This small molecule binds to this protein.
Small molecule (SMILES): CC(=O)N[C@@H]1[C@@H](O)[C@H](O)[C@@H](CO)O[C@H]1O

Binding-site contacts:
Ligand atom C4 contacts residue GLU450 of chain 2.A at 3.4 Å.
Ligand atom O3 contacts residue VAL282 of chain 2.A at 3.8 Å.
Ligand atom C5 contacts residue TRP448 of chain 2.A at 3.8 Å (hydrophobic).
Ligand atom O4 contacts residue GLU450 of chain 2.A at 2.5 Å (salt-bridge).
Ligand atom C3 contacts residue GLU320 of chain 2.A at 3.7 Å.
Ligand atom C8 contacts residue TRP350 of chain 2.A at 3.4 Å (hydrophobic).
Ligand atom C6 contacts residue LEU412 of chain 2.A at 3.6 Å (hydrophobic).
Ligand atom O7 contacts residue ALA319 of chain 2.A at 3.7 Å.
Ligand atom O5 contacts residue TYR399 of chain 2.A at 3.5 Å.
Ligand atom O6 contacts residue LEU412 of chain 2.A at 3.8 Å.
Ligand atom O6 contacts residue ASP401 of chain 2.A at 2.7 Å (salt-bridge).
Ligand atom C8 contacts residue ALA319 of chain 2.A at 3.6 Å (hydrophobic).
Ligand atom C6 contacts residue ASP401 of chain 2.A at 3.5 Å.
Ligand atom O7 contacts residue GLU320 of chain 2.A at 3.4 Å (salt-bridge).
Ligand atom C1 contacts residue GLU320 of chain 2.A at 3.2 Å.
Ligand atom O1 contacts residue GLU320 of chain 2.A at 2.9 Å (salt-bridge).
Ligand atom C8 contacts residue TRP367 of chain 2.A at 3.7 Å (hydrophobic).
Ligand atom C3 contacts residue ARG168 of chain 2.A at 3.8 Å.
Ligand atom O5 contacts residue TRP414 of chain 2.A at 3.6 Å.
Ligand atom O6 contacts residue TYR399 of chain 2.A at 3.8 Å.
Ligand atom C6 contacts residue TRP414 of chain 2.A at 3.4 Å (hydrophobic).
Ligand atom C4 contacts residue ARG168 of chain 2.A at 3.9 Å.
Ligand atom O3 contacts residue HIS256 of chain 2.A at 3.0 Å.
Ligand atom C6 contacts residue GLU450 of chain 2.A at 4.0 Å.
Ligand atom N2 contacts residue TRP448 of chain 2.A at 3.7 Å.
Ligand atom O6 contacts residue TRP448 of chain 2.A at 3.9 Å.
Ligand atom O4 contacts residue TRP448 of chain 2.A at 3.5 Å.
Ligand atom C2 contacts residue GLU320 of chain 2.A at 3.0 Å.
Ligand atom O1 contacts residue LYS281 of chain 1.A at 3.8 Å.
Ligand atom O3 contacts residue GLU320 of chain 2.A at 3.3 Å (salt-bridge).
Ligand atom C7 contacts residue GLU320 of chain 2.A at 3.9 Å.
Ligand atom O6 contacts residue TRP414 of chain 2.A at 2.9 Å (h-bond).
Ligand atom O4 contacts residue ARG168 of chain 2.A at 2.7 Å (salt-bridge).
Ligand atom C8 contacts residue TYR399 of chain 2.A at 3.5 Å (hydrophobic).
Ligand atom O6 contacts residue MET402 of chain 2.A at 4.0 Å.
Ligand atom C7 contacts residue ALA319 of chain 2.A at 4.0 Å (hydrophobic).
Ligand atom N2 contacts residue TYR399 of chain 2.A at 3.8 Å.
Ligand atom N2 contacts residue GLU320 of chain 2.A at 3.9 Å.
Ligand atom O7 contacts residue HIS256 of chain 2.A at 3.7 Å.
Ligand atom O3 contacts residue ARG168 of chain 2.A at 2.8 Å (salt-bridge).

Sequence of chain 1.A:
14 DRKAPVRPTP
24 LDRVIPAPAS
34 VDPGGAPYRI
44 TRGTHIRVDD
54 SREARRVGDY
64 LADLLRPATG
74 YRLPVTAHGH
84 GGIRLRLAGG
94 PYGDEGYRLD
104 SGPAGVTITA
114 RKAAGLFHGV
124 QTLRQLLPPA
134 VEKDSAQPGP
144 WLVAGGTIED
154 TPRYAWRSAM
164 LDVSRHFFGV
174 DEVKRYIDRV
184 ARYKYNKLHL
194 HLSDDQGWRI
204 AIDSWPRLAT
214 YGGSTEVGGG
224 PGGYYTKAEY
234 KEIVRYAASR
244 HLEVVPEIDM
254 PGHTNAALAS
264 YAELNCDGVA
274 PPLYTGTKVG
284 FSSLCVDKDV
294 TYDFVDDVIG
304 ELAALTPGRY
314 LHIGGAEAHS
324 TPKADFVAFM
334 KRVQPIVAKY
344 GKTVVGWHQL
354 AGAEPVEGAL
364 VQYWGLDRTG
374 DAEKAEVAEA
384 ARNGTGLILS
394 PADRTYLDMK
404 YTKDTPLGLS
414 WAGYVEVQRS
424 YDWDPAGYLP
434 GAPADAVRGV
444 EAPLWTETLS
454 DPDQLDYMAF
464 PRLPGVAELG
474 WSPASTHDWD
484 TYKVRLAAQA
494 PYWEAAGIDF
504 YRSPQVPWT

Sequence of chain 2.A:
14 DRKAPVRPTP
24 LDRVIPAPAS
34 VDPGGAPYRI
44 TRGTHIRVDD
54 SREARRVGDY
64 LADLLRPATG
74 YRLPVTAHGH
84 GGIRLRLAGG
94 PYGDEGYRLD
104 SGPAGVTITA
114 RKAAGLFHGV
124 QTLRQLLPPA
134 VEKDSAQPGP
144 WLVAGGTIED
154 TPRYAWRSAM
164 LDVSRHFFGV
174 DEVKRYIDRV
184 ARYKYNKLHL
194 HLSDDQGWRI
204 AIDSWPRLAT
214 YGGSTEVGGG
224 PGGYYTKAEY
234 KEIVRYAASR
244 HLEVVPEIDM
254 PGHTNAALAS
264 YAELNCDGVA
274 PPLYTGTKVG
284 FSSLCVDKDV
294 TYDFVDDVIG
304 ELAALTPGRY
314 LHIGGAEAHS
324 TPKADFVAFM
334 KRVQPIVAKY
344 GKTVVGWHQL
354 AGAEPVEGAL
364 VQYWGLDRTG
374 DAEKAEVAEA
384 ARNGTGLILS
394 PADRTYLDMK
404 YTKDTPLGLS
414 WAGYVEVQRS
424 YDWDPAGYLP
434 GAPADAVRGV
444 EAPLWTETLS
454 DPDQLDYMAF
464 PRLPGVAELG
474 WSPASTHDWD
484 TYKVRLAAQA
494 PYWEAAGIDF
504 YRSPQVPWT